This small molecule binds to this protein.
Small molecule (SMILES): CC(=O)N[C@@H]1[C@@H](O)[C@H](O)[C@@H](CO)O[C@H]1O

Binding-site contacts:
Ligand atom C5 contacts residue ASN146 of chain 1.B at 3.8 Å.
Ligand atom C4 contacts residue ASN146 of chain 1.B at 4.4 Å.
Ligand atom C1 contacts residue ASN146 of chain 1.B at 1.5 Å.
Ligand atom C7 contacts residue ASN146 of chain 1.B at 3.2 Å.
Ligand atom C2 contacts residue ASN146 of chain 1.B at 2.6 Å.
Ligand atom O7 contacts residue ASN146 of chain 1.B at 3.7 Å.
Ligand atom N2 contacts residue ASN146 of chain 1.B at 3.0 Å (h-bond).
Ligand atom C8 contacts residue THR138 of chain 1.B at 3.8 Å.
Ligand atom C7 contacts residue THR138 of chain 1.B at 4.4 Å.
Ligand atom C3 contacts residue ASN146 of chain 1.B at 4.0 Å.
Ligand atom O7 contacts residue THR138 of chain 1.B at 4.1 Å.
Ligand atom O5 contacts residue ASN146 of chain 1.B at 2.4 Å (h-bond).
Ligand atom C8 contacts residue ASN146 of chain 1.B at 3.5 Å.

Sequence of chain 1.B:
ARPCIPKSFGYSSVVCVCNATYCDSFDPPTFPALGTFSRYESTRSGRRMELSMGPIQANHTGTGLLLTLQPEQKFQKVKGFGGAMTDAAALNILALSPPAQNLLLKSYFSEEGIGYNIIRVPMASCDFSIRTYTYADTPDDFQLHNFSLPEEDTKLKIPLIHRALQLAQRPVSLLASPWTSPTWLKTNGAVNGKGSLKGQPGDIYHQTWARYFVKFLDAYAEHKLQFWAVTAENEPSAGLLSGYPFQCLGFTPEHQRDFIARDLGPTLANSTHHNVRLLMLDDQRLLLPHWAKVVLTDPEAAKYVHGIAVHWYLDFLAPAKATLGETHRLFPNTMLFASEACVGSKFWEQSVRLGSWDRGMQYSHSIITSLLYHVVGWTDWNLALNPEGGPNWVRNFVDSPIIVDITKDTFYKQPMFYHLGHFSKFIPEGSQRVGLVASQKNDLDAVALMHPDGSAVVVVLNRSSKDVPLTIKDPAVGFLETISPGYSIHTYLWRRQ